Sequence of chain 1.B:
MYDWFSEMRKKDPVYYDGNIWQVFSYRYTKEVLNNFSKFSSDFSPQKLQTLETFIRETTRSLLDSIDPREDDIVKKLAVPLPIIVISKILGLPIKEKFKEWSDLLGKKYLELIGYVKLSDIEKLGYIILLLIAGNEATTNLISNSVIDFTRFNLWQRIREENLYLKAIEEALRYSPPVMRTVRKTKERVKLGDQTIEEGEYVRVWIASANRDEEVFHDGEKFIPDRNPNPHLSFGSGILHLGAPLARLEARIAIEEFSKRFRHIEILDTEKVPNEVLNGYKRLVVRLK

This small molecule binds to this protein.
Small molecule (SMILES): c1ccc(-c2cnc[nH]2)cc1

Binding-site contacts:
Ligand atom N3 contacts residue GLY210 of chain 1.B at 4.4 Å.
Ligand atom N1 contacts residue GLY210 of chain 1.B at 4.3 Å.
Ligand atom N1 contacts residue HEM1 of chain 1.H at 3.9 Å.
Ligand atom N3 contacts residue HEM1 of chain 1.H at 1.9 Å.
Ligand atom N3 contacts residue HIS317 of chain 1.B at 3.7 Å.
Ligand atom C6 contacts residue VAL254 of chain 1.B at 4.3 Å (hydrophobic).
Ligand atom C4 contacts residue HEM1 of chain 1.H at 2.9 Å.
Ligand atom C5 contacts residue HEM1 of chain 1.H at 3.9 Å.
Ligand atom C2 contacts residue GLY210 of chain 1.B at 3.7 Å.
Ligand atom C8 contacts residue LEU354 of chain 1.B at 4.1 Å (hydrophobic).
Ligand atom C9 contacts residue LEU354 of chain 1.B at 3.7 Å (hydrophobic).
Ligand atom C10 contacts residue LEU354 of chain 1.B at 3.7 Å (hydrophobic).
Ligand atom C8 contacts residue VAL254 of chain 1.B at 4.3 Å (hydrophobic).
Ligand atom C7 contacts residue VAL254 of chain 1.B at 4.0 Å (hydrophobic).
Ligand atom C5 contacts residue VAL254 of chain 1.B at 4.4 Å (hydrophobic).
Ligand atom C2 contacts residue HEM1 of chain 1.H at 2.8 Å.
Ligand atom C11 contacts residue LEU354 of chain 1.B at 4.3 Å (hydrophobic).
Ligand atom N1 contacts residue ALA213 of chain 1.B at 3.6 Å.
Ligand atom C2 contacts residue ALA213 of chain 1.B at 3.5 Å (hydrophobic).
Ligand atom N1 contacts residue ALA209 of chain 1.B at 4.4 Å.